Sequence of chain 42.F:
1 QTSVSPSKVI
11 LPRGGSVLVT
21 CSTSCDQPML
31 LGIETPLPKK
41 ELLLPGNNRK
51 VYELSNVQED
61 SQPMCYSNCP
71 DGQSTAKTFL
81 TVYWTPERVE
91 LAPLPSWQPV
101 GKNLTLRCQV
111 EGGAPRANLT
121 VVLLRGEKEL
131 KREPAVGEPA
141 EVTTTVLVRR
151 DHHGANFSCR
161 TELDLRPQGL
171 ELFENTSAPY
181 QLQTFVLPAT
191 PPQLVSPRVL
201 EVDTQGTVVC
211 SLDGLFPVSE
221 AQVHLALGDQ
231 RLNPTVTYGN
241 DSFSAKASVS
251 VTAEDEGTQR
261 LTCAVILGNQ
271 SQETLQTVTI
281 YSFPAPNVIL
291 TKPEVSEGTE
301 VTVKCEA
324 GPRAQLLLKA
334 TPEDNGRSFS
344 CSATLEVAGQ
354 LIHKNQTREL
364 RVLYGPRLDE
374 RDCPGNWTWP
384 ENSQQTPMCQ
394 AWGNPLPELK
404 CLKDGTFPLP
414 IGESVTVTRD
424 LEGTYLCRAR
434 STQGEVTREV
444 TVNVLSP

Binding-site contacts:
Ligand atom O4 contacts residue GLU127 of chain 42.F at 3.1 Å (salt-bridge).
Ligand atom C5 contacts residue GLU127 of chain 42.F at 3.6 Å.
Ligand atom C3 contacts residue GLU127 of chain 42.F at 3.6 Å.
Ligand atom C1 contacts residue ASN156 of chain 42.F at 1.4 Å.
Ligand atom C5 contacts residue GLY126 of chain 42.F at 4.0 Å.
Ligand atom C8 contacts residue PRO179 of chain 42.F at 4.4 Å (hydrophobic).
Ligand atom C2 contacts residue ASN156 of chain 42.F at 2.3 Å.
Ligand atom C6 contacts residue LYS128 of chain 42.F at 4.3 Å.
Ligand atom N2 contacts residue ASN156 of chain 42.F at 2.5 Å (h-bond).
Ligand atom O5 contacts residue ASN156 of chain 42.F at 2.5 Å (h-bond).
Ligand atom C4 contacts residue ASN156 of chain 42.F at 4.2 Å.
Ligand atom O7 contacts residue ASN156 of chain 42.F at 3.2 Å (h-bond).
Ligand atom C3 contacts residue ASN156 of chain 42.F at 3.6 Å.
Ligand atom O5 contacts residue GLY126 of chain 42.F at 3.7 Å.
Ligand atom C5 contacts residue ASN156 of chain 42.F at 3.7 Å.
Ligand atom C7 contacts residue ASN156 of chain 42.F at 3.3 Å.
Ligand atom C6 contacts residue GLU127 of chain 42.F at 3.8 Å.
Ligand atom O3 contacts residue GLU127 of chain 42.F at 4.2 Å.
Ligand atom C4 contacts residue GLU127 of chain 42.F at 3.6 Å.
Ligand atom C8 contacts residue ASN156 of chain 42.F at 4.2 Å.
Ligand atom C1 contacts residue GLY126 of chain 42.F at 3.4 Å.

The protein below binds the small molecule below.
Small molecule (SMILES): CC(=O)N[C@@H]1[C@@H](O)[C@H](O)[C@@H](CO)O[C@H]1O